Binding-site contacts:
Ligand atom C1 contacts residue ASN301 of chain 1.C at 1.4 Å.
Ligand atom C2 contacts residue HIS299 of chain 1.C at 4.2 Å.
Ligand atom C7 contacts residue ASN265 of chain 1.C at 4.3 Å.
Ligand atom O7 contacts residue ARG412 of chain 1.C at 3.8 Å.
Ligand atom C7 contacts residue ASN301 of chain 1.C at 3.2 Å.
Ligand atom C8 contacts residue ARG412 of chain 1.C at 4.2 Å.
Ligand atom O5 contacts residue ASN301 of chain 1.C at 2.4 Å (h-bond).
Ligand atom O7 contacts residue ASN301 of chain 1.C at 3.3 Å (h-bond).
Ligand atom C3 contacts residue ASN301 of chain 1.C at 3.7 Å.
Ligand atom C8 contacts residue CYS266 of chain 1.C at 4.2 Å (hydrophobic).
Ligand atom C7 contacts residue ARG412 of chain 1.C at 4.2 Å.
Ligand atom C5 contacts residue ASN301 of chain 1.C at 3.7 Å.
Ligand atom O3 contacts residue HIS299 of chain 1.C at 4.4 Å.
Ligand atom C2 contacts residue ASN301 of chain 1.C at 2.4 Å.
Ligand atom C8 contacts residue ASN265 of chain 1.C at 3.4 Å.
Ligand atom C3 contacts residue HIS299 of chain 1.C at 4.2 Å.
Ligand atom C7 contacts residue HIS299 of chain 1.C at 4.0 Å.
Ligand atom C8 contacts residue HIS299 of chain 1.C at 3.8 Å.
Ligand atom O7 contacts residue ASN265 of chain 1.C at 3.9 Å.
Ligand atom C8 contacts residue THR267 of chain 1.C at 3.6 Å.
Ligand atom N2 contacts residue ASN301 of chain 1.C at 2.8 Å (h-bond).
Ligand atom C4 contacts residue ASN301 of chain 1.C at 4.1 Å.
Ligand atom C8 contacts residue ASN301 of chain 1.C at 3.9 Å.
Ligand atom N2 contacts residue HIS299 of chain 1.C at 3.2 Å (h-bond).

A small-molecule ligand and the protein it binds are described below.
Small molecule (SMILES): CC(=O)N[C@@H]1[C@@H](O)[C@H](O)[C@@H](CO)O[C@H]1O

Sequence of chain 1.C:
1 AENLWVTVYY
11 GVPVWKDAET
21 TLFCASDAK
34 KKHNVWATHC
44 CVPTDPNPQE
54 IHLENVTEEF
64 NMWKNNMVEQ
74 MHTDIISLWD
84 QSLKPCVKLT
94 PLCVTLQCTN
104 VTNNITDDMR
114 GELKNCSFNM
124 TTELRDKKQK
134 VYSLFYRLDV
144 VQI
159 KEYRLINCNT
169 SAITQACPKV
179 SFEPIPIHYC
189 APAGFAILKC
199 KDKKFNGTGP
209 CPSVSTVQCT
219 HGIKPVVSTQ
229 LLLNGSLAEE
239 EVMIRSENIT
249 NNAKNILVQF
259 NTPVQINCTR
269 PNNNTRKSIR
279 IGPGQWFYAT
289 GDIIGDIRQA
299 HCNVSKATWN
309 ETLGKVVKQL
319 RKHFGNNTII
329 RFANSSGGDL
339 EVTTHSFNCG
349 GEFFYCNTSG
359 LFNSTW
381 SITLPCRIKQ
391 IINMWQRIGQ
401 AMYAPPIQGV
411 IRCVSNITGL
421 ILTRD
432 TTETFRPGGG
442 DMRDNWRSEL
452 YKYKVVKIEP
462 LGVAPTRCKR